Binding-site contacts:
Ligand atom O5 contacts residue GLN56 of chain 1.B at 3.5 Å (h-bond).
Ligand atom C4 contacts residue GLU51 of chain 1.B at 3.4 Å.
Ligand atom C3 contacts residue LYS91 of chain 1.B at 3.7 Å.
Ligand atom O2 contacts residue ASN90 of chain 1.B at 2.9 Å (h-bond).
Ligand atom O3 contacts residue TRP88 of chain 1.B at 3.7 Å.
Ligand atom C6 contacts residue HIS57 of chain 1.B at 3.5 Å.
Ligand atom C3 contacts residue GLN56 of chain 1.B at 3.8 Å.
Ligand atom C4 contacts residue TRP88 of chain 1.B at 3.6 Å (hydrophobic).
Ligand atom C6 contacts residue GLU51 of chain 1.B at 4.5 Å.
Ligand atom O6 contacts residue GLN61 of chain 1.B at 3.0 Å (h-bond).
Ligand atom C6 contacts residue GLN61 of chain 1.B at 3.9 Å.
Ligand atom O4 contacts residue GLN56 of chain 1.B at 3.9 Å.
Ligand atom C5 contacts residue GLU51 of chain 1.B at 4.5 Å.
Ligand atom C6 contacts residue GLN56 of chain 1.B at 3.8 Å.
Ligand atom C5 contacts residue GLN56 of chain 1.B at 4.3 Å.
Ligand atom C6 contacts residue TRP88 of chain 1.B at 3.6 Å (hydrophobic).
Ligand atom C3 contacts residue GLU51 of chain 1.B at 4.3 Å.
Ligand atom O4 contacts residue GLU51 of chain 1.B at 2.8 Å (salt-bridge).
Ligand atom O3 contacts residue LYS91 of chain 1.B at 3.0 Å (salt-bridge).
Ligand atom C2 contacts residue ASN90 of chain 1.B at 4.1 Å.
Ligand atom O3 contacts residue GLN56 of chain 1.B at 3.2 Å (h-bond).
Ligand atom O6 contacts residue HIS57 of chain 1.B at 3.5 Å.
Ligand atom O6 contacts residue TRP88 of chain 1.B at 3.9 Å.
Ligand atom C5 contacts residue TRP88 of chain 1.B at 3.6 Å (hydrophobic).
Ligand atom O6 contacts residue GLN56 of chain 1.B at 3.0 Å (h-bond).
Ligand atom C4 contacts residue GLN56 of chain 1.B at 4.4 Å.
Ligand atom O4 contacts residue GLN56 of chain 1.B at 3.2 Å.
Ligand atom C3 contacts residue ASN90 of chain 1.B at 3.7 Å.
Ligand atom O2 contacts residue LYS91 of chain 1.B at 4.2 Å.
Ligand atom O3 contacts residue GLU51 of chain 1.B at 4.1 Å.
Ligand atom C3 contacts residue TRP88 of chain 1.B at 3.6 Å (hydrophobic).
Ligand atom C2 contacts residue LYS91 of chain 1.B at 3.8 Å.
Ligand atom C4 contacts residue LYS91 of chain 1.B at 3.8 Å.
Ligand atom C1 contacts residue GLN56 of chain 1.B at 4.3 Å.
Ligand atom O4 contacts residue LYS91 of chain 1.B at 2.9 Å (salt-bridge).
Ligand atom O2 contacts residue GLN56 of chain 1.B at 4.4 Å.
Ligand atom O3 contacts residue ASN90 of chain 1.B at 2.8 Å (h-bond).

Sequence of chain 1.B:
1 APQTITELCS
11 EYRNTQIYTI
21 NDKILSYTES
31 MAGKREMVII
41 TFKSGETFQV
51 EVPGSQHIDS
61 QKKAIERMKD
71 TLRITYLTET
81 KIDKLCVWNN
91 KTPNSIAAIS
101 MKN

A small-molecule ligand and the protein it binds are described below.
Small molecule (SMILES): OC[C@H]1O[C@@H](O[C@H]2[C@H](O)[C@@H](O)[C@H](O)O[C@@H]2CO)[C@H](O)[C@@H](O)[C@H]1O